Sequence of chain 1.B:
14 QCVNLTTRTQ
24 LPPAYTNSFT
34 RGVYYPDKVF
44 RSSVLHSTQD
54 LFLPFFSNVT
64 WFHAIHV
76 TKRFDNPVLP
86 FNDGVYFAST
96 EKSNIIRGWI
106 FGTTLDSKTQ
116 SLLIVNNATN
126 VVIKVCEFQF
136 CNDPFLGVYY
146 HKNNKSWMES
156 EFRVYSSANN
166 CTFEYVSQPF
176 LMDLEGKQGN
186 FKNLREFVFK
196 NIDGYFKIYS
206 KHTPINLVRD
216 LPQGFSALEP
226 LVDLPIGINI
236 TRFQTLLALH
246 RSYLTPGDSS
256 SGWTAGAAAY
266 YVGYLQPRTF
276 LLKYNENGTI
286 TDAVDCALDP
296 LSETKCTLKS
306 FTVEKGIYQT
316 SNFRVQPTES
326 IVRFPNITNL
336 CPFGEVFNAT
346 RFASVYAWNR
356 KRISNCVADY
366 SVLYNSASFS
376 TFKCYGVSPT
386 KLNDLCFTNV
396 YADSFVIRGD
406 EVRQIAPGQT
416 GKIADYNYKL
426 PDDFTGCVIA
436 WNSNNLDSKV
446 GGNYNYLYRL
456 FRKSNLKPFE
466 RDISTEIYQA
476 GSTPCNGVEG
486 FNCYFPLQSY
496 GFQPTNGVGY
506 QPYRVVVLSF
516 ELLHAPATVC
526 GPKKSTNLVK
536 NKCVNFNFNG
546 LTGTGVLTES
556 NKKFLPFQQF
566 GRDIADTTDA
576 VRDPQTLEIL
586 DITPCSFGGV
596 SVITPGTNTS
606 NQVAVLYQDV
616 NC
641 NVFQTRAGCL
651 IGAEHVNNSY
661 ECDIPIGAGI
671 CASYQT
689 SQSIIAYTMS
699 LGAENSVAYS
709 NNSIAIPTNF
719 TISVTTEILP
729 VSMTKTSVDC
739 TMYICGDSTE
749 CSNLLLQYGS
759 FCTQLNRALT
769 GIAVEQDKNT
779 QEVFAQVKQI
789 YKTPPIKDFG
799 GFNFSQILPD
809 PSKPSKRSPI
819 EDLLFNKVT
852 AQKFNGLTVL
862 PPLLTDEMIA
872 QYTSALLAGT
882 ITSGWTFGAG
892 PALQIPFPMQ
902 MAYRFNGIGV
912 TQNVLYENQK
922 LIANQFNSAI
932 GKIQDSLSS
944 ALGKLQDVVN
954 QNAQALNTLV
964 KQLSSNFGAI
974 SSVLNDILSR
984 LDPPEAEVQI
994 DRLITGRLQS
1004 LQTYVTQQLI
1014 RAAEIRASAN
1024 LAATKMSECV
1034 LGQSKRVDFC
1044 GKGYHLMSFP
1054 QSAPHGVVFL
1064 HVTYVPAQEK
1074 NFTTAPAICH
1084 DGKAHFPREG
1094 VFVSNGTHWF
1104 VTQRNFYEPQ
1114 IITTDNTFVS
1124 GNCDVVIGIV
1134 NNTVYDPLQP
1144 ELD

Binding-site contacts:
Ligand atom C4 contacts residue ASN657 of chain 1.B at 4.2 Å.
Ligand atom C8 contacts residue ASN657 of chain 1.B at 4.2 Å.
Ligand atom C5 contacts residue ASN657 of chain 1.B at 3.7 Å.
Ligand atom C3 contacts residue ASN657 of chain 1.B at 3.8 Å.
Ligand atom C8 contacts residue HIS655 of chain 1.B at 3.8 Å.
Ligand atom C7 contacts residue ASN657 of chain 1.B at 3.3 Å.
Ligand atom C2 contacts residue ASN657 of chain 1.B at 2.5 Å.
Ligand atom C8 contacts residue VAL656 of chain 1.B at 4.5 Å (hydrophobic).
Ligand atom C1 contacts residue ASN657 of chain 1.B at 1.4 Å.
Ligand atom O5 contacts residue ASN657 of chain 1.B at 2.4 Å (h-bond).
Ligand atom N2 contacts residue ASN657 of chain 1.B at 2.9 Å (h-bond).
Ligand atom O7 contacts residue ASN657 of chain 1.B at 3.4 Å (h-bond).

The protein below binds the small molecule below.
Small molecule (SMILES): CC(=O)N[C@@H]1[C@@H](O)[C@H](O)[C@@H](CO)O[C@H]1O